Sequence of chain 1.D:
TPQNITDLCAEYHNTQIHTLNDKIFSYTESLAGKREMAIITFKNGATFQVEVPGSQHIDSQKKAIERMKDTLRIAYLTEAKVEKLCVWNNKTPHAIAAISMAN

Sequence of chain 1.C:
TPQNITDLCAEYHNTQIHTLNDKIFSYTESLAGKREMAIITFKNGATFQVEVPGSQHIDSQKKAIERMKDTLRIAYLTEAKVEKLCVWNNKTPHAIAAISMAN

The small molecule below binds the protein below.
Small molecule (SMILES): NC(=O)c1cc(O[C@H]2O[C@H](CO)[C@H](O)[C@H](O)[C@H]2O)cc([N+](=O)[O-])c1

Binding-site contacts:
Ligand atom C1 contacts residue GLN56 of chain 1.C at 4.2 Å.
Ligand atom C6 contacts residue GLN61 of chain 1.C at 4.1 Å.
Ligand atom O3 contacts residue TRP88 of chain 1.C at 3.6 Å.
Ligand atom C9 contacts residue LNQ1 of chain 1.K at 3.7 Å.
Ligand atom O6 contacts residue TRP88 of chain 1.C at 3.8 Å.
Ligand atom O17 contacts residue GLY33 of chain 1.D at 3.4 Å.
Ligand atom C13 contacts residue LNQ1 of chain 1.K at 2.4 Å.
Ligand atom C2 contacts residue LYS91 of chain 1.C at 3.9 Å.
Ligand atom O18 contacts residue TYR12 of chain 1.C at 3.8 Å.
Ligand atom C12 contacts residue TRP88 of chain 1.C at 4.0 Å (hydrophobic).
Ligand atom O6 contacts residue GLN61 of chain 1.C at 3.0 Å (h-bond).
Ligand atom C3 contacts residue ASN90 of chain 1.C at 3.8 Å.
Ligand atom O18 contacts residue TRP88 of chain 1.C at 3.6 Å.
Ligand atom O6 contacts residue HIS57 of chain 1.C at 3.6 Å.
Ligand atom C3 contacts residue TRP88 of chain 1.C at 3.5 Å (hydrophobic).
Ligand atom C6 contacts residue HIS57 of chain 1.C at 3.5 Å.
Ligand atom O18 contacts residue ALA32 of chain 1.D at 3.8 Å.
Ligand atom C6 contacts residue TRP88 of chain 1.C at 3.9 Å (hydrophobic).
Ligand atom O18 contacts residue GLN61 of chain 1.C at 3.4 Å (h-bond).
Ligand atom O4 contacts residue LYS91 of chain 1.C at 2.9 Å (salt-bridge).
Ligand atom O14 contacts residue LNQ1 of chain 1.K at 2.8 Å.
Ligand atom C4 contacts residue TRP88 of chain 1.C at 3.6 Å (hydrophobic).
Ligand atom O17 contacts residue TYR12 of chain 1.C at 3.3 Å.
Ligand atom C5 contacts residue TRP88 of chain 1.C at 3.7 Å (hydrophobic).
Ligand atom O3 contacts residue LYS91 of chain 1.C at 2.9 Å (salt-bridge).
Ligand atom O3 contacts residue ASN90 of chain 1.C at 2.8 Å (h-bond).
Ligand atom O18 contacts residue GLY33 of chain 1.D at 2.9 Å (h-bond).
Ligand atom C4 contacts residue LYS91 of chain 1.C at 3.9 Å.
Ligand atom O5 contacts residue GLN56 of chain 1.C at 3.6 Å.
Ligand atom N16 contacts residue GLY33 of chain 1.D at 3.5 Å (h-bond).
Ligand atom O4 contacts residue GLU51 of chain 1.C at 2.7 Å (salt-bridge).
Ligand atom C4 contacts residue GLU51 of chain 1.C at 3.5 Å.
Ligand atom O4 contacts residue GLN56 of chain 1.C at 3.3 Å.
Ligand atom C3 contacts residue LYS91 of chain 1.C at 3.8 Å.
Ligand atom O2 contacts residue ASN90 of chain 1.C at 3.0 Å (h-bond).
Ligand atom O6 contacts residue GLN56 of chain 1.C at 3.8 Å.
Ligand atom N15 contacts residue LNQ1 of chain 1.K at 1.5 Å.
Ligand atom O1 contacts residue TRP88 of chain 1.C at 3.8 Å.
Ligand atom C6 contacts residue GLN56 of chain 1.C at 3.8 Å.
Ligand atom N16 contacts residue TYR12 of chain 1.C at 3.6 Å.